Sequence of chain 1.B:
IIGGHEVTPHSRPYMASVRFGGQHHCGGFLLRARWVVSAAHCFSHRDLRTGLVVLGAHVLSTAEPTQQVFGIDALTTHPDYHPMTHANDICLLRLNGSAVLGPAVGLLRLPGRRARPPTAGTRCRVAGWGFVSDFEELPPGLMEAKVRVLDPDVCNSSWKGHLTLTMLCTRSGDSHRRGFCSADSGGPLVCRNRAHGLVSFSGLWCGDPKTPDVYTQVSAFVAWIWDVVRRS

Binding-site contacts:
Ligand atom N2 contacts residue LEU163 of chain 1.B at 3.3 Å (h-bond).
Ligand atom O3 contacts residue LYS160 of chain 1.B at 3.6 Å.
Ligand atom O7 contacts residue ASP153 of chain 1.B at 4.0 Å.
Ligand atom C3 contacts residue LYS160 of chain 1.B at 3.5 Å.
Ligand atom O5 contacts residue ASN156 of chain 1.B at 2.3 Å (h-bond).
Ligand atom C2 contacts residue GLY161 of chain 1.B at 4.5 Å.
Ligand atom O7 contacts residue ASN156 of chain 1.B at 3.7 Å.
Ligand atom C8 contacts residue THR164 of chain 1.B at 3.5 Å.
Ligand atom O2 contacts residue GLY161 of chain 1.B at 4.0 Å.
Ligand atom C5 contacts residue GLY161 of chain 1.B at 3.7 Å.
Ligand atom C6 contacts residue GLY161 of chain 1.B at 4.2 Å.
Ligand atom C1 contacts residue ASN156 of chain 1.B at 1.4 Å.
Ligand atom C1 contacts residue GLY161 of chain 1.B at 3.6 Å.
Ligand atom O5 contacts residue GLY161 of chain 1.B at 3.3 Å.
Ligand atom C2 contacts residue ASN156 of chain 1.B at 2.5 Å.
Ligand atom C4 contacts residue LYS160 of chain 1.B at 4.1 Å.
Ligand atom C4 contacts residue ASN156 of chain 1.B at 4.2 Å.
Ligand atom C7 contacts residue LEU163 of chain 1.B at 3.9 Å (hydrophobic).
Ligand atom O2 contacts residue LYS160 of chain 1.B at 4.3 Å.
Ligand atom C3 contacts residue ASN156 of chain 1.B at 3.8 Å.
Ligand atom C8 contacts residue LEU163 of chain 1.B at 3.5 Å (hydrophobic).
Ligand atom C8 contacts residue LEU165 of chain 1.B at 3.5 Å (hydrophobic).
Ligand atom C7 contacts residue ASN156 of chain 1.B at 3.5 Å.
Ligand atom C5 contacts residue ASN156 of chain 1.B at 3.6 Å.
Ligand atom O2 contacts residue SER157 of chain 1.B at 4.4 Å.
Ligand atom C1 contacts residue LEU163 of chain 1.B at 4.4 Å (hydrophobic).
Ligand atom N2 contacts residue ASN156 of chain 1.B at 3.0 Å (h-bond).
Ligand atom C2 contacts residue LEU163 of chain 1.B at 4.3 Å (hydrophobic).
Ligand atom O3 contacts residue GLY161 of chain 1.B at 4.3 Å.
Ligand atom O6 contacts residue GLY161 of chain 1.B at 3.5 Å.
Ligand atom C3 contacts residue GLY161 of chain 1.B at 4.0 Å.

The protein below binds the small molecule below.
Small molecule (SMILES): CC(=O)N[C@H]1CO[C@H](CO[C@@H]2O[C@@H](C)[C@@H](O)[C@@H](O)[C@@H]2O)[C@@H](O)[C@@H]1O